Sequence of chain 15.C:
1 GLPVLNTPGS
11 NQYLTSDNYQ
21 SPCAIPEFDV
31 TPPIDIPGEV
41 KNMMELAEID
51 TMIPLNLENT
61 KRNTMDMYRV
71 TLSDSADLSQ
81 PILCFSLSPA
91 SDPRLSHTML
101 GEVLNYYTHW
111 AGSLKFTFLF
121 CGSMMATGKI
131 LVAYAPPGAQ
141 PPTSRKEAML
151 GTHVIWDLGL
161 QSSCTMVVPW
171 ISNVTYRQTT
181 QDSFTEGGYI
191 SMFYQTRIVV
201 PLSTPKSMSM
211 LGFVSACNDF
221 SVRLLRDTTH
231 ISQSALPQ

A protein and the small-molecule ligand that binds it are described below.
Small molecule (SMILES): CCO/N=C/c1ccc(OCC[C@@H](C)CCN2CCN(c3ccncc3)C2=O)cc1

Binding-site contacts:
Ligand atom CAX contacts residue PHE236 of chain 15.A at 3.3 Å (hydrophobic).
Ligand atom CAH contacts residue TYR110 of chain 15.A at 3.6 Å (hydrophobic).
Ligand atom NAT contacts residue ILE192 of chain 15.A at 3.8 Å.
Ligand atom CAE contacts residue SER204 of chain 15.A at 3.4 Å.
Ligand atom CAY contacts residue VAL194 of chain 15.A at 3.8 Å (hydrophobic).
Ligand atom CAF contacts residue LYS111 of chain 15.A at 3.6 Å.
Ligand atom CAB contacts residue TYR203 of chain 15.A at 3.6 Å (hydrophobic).
Ligand atom CAG contacts residue TYR110 of chain 15.A at 3.7 Å (hydrophobic).
Ligand atom OAC contacts residue PHE236 of chain 15.A at 3.5 Å.
Ligand atom CAA contacts residue ILE181 of chain 15.A at 3.8 Å (hydrophobic).
Ligand atom OAV contacts residue ILE192 of chain 15.A at 3.1 Å.
Ligand atom CAE contacts residue TYR110 of chain 15.A at 3.8 Å (hydrophobic).
Ligand atom CAZ contacts residue VAL194 of chain 15.A at 3.9 Å (hydrophobic).
Ligand atom CBA contacts residue TYR110 of chain 15.A at 3.4 Å (hydrophobic).
Ligand atom CAX contacts residue TYR110 of chain 15.A at 3.6 Å (hydrophobic).
Ligand atom NBC contacts residue PHE236 of chain 15.A at 3.7 Å.
Ligand atom CAL contacts residue MET130 of chain 15.A at 3.2 Å (hydrophobic).
Ligand atom OAC contacts residue TYR110 of chain 15.A at 3.6 Å.
Ligand atom CAQ contacts residue PHE236 of chain 15.A at 3.5 Å (hydrophobic).
Ligand atom CAA contacts residue ILE155 of chain 15.A at 3.8 Å (hydrophobic).
Ligand atom CAI contacts residue TYR157 of chain 15.A at 3.6 Å (hydrophobic).
Ligand atom NBD contacts residue PHE236 of chain 15.A at 3.6 Å.
Ligand atom CAR contacts residue TYR203 of chain 15.A at 3.7 Å (hydrophobic).
Ligand atom CAM contacts residue TYR157 of chain 15.A at 3.8 Å (hydrophobic).
Ligand atom CAD contacts residue ILE192 of chain 15.A at 3.4 Å (hydrophobic).
Ligand atom OAC contacts residue THR109 of chain 15.A at 3.8 Å.
Ligand atom CAA contacts residue SER180 of chain 15.A at 3.6 Å.
Ligand atom CAO contacts residue PHE236 of chain 15.A at 3.7 Å (hydrophobic).
Ligand atom CBB contacts residue MET130 of chain 15.A at 3.7 Å (hydrophobic).
Ligand atom NAT contacts residue TYR157 of chain 15.A at 3.4 Å.
Ligand atom CAJ contacts residue VAL194 of chain 15.A at 3.6 Å (hydrophobic).
Ligand atom CAS contacts residue TYR203 of chain 15.A at 3.7 Å (hydrophobic).
Ligand atom NBD contacts residue TYR110 of chain 15.A at 3.4 Å.
Ligand atom CAL contacts residue LEU132 of chain 15.A at 3.9 Å (hydrophobic).
Ligand atom NAU contacts residue LYS111 of chain 15.A at 3.5 Å (salt-bridge).
Ligand atom CAL contacts residue VAL194 of chain 15.A at 3.8 Å (hydrophobic).
Ligand atom CAN contacts residue ILE108 of chain 15.A at 3.7 Å (hydrophobic).
Ligand atom CAJ contacts residue LEU132 of chain 15.A at 3.3 Å (hydrophobic).
Ligand atom CAK contacts residue TYR157 of chain 15.A at 3.6 Å (hydrophobic).
Ligand atom CAA contacts residue PRO179 of chain 15.A at 3.3 Å (hydrophobic).

Sequence of chain 15.A:
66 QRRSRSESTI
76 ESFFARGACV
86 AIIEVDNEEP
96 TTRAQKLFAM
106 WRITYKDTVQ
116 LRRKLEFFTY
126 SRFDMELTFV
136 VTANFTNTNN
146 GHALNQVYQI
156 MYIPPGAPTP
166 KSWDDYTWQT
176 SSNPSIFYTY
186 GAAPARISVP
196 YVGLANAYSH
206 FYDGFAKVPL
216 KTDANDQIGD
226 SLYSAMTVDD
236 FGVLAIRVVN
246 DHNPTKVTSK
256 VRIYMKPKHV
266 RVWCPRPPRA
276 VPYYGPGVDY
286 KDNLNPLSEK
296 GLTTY